Binding-site contacts:
Ligand atom C4 contacts residue ASN343 of chain 1.A at 4.3 Å.
Ligand atom C7 contacts residue ASN343 of chain 1.A at 3.5 Å.
Ligand atom C8 contacts residue ASN343 of chain 1.A at 4.3 Å.
Ligand atom C3 contacts residue ASN343 of chain 1.A at 3.8 Å.
Ligand atom C8 contacts residue PHE342 of chain 1.A at 3.5 Å (hydrophobic).
Ligand atom O7 contacts residue ASN343 of chain 1.A at 3.9 Å.
Ligand atom C5 contacts residue ASN343 of chain 1.A at 3.6 Å.
Ligand atom C1 contacts residue ASN343 of chain 1.A at 1.4 Å.
Ligand atom O5 contacts residue ASN343 of chain 1.A at 2.4 Å (h-bond).
Ligand atom N2 contacts residue ASN343 of chain 1.A at 2.8 Å (h-bond).
Ligand atom C2 contacts residue ASN343 of chain 1.A at 2.5 Å.

A protein and the small-molecule ligand that binds it are described below.
Small molecule (SMILES): CC(=O)N[C@H]1[C@H](O[C@H]2[C@H](O)[C@@H](NC(C)=O)CO[C@@H]2CO)O[C@H](CO)[C@@H](O)[C@@H]1O

Sequence of chain 1.A:
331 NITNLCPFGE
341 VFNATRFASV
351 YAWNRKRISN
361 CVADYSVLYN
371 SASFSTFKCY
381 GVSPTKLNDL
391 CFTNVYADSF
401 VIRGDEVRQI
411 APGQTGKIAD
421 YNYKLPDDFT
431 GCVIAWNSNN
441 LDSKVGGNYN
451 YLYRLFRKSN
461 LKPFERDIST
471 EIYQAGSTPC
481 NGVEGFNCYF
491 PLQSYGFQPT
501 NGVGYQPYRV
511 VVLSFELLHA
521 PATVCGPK